The protein below binds the small molecule below.
Small molecule (SMILES): CC(=O)N[C@H]1[C@H](O[C@@H]2[C@H](O)[C@@H](O)[C@H](O)O[C@@H]2CO)O[C@H](CO)[C@H](O)[C@@H]1O[C@@H]1O[C@H](CO)[C@H](O)[C@H](O[C@]2(C(=O)O)C[C@H](O)[C@@H](NC(C)=O)[C@H]([C@H](O)[C@H](O)CO)O2)[C@H]1O

Sequence of chain 1.B:
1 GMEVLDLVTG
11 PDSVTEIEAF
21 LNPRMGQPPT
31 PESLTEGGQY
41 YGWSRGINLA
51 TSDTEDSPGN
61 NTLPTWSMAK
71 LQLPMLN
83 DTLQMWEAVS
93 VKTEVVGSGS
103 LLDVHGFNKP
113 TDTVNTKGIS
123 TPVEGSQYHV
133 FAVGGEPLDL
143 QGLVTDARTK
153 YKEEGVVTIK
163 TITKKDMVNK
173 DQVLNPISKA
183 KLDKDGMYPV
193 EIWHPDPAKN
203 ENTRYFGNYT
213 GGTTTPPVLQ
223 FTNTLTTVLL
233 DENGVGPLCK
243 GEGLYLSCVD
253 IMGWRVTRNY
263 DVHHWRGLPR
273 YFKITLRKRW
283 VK

Sequence of chain 1.A:
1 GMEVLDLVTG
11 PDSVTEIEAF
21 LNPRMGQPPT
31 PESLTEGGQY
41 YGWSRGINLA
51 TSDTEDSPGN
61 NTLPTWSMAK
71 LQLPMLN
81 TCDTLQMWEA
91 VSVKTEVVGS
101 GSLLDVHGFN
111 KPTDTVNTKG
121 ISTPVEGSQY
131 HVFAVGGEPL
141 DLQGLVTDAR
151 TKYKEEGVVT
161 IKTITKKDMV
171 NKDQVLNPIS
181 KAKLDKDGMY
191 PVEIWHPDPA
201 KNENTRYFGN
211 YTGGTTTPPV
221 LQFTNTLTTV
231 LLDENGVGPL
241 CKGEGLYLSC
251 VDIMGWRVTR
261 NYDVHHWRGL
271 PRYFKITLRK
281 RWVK

Binding-site contacts:
Ligand atom C6 contacts residue THR62 of chain 1.A at 3.4 Å.
Ligand atom C3 contacts residue GLY46 of chain 1.A at 4.0 Å.
Ligand atom C11 contacts residue TYR40 of chain 1.A at 4.0 Å (hydrophobic).
Ligand atom C5 contacts residue ASN61 of chain 1.A at 4.3 Å.
Ligand atom O4 contacts residue HIS266 of chain 1.A at 2.8 Å (h-bond).
Ligand atom O1B contacts residue TYR40 of chain 1.A at 3.9 Å.
Ligand atom O1A contacts residue TYR40 of chain 1.A at 4.1 Å.
Ligand atom O4 contacts residue GLY46 of chain 1.A at 2.6 Å (h-bond).
Ligand atom C5 contacts residue GLY46 of chain 1.A at 4.1 Å.
Ligand atom O1A contacts residue ARG45 of chain 1.A at 3.1 Å (salt-bridge).
Ligand atom C1 contacts residue GLY46 of chain 1.A at 3.9 Å.
Ligand atom C4 contacts residue HIS266 of chain 1.A at 3.4 Å.
Ligand atom O10 contacts residue ASN261 of chain 1.A at 3.6 Å.
Ligand atom C1 contacts residue ARG45 of chain 1.A at 3.4 Å.
Ligand atom O6 contacts residue GLY59 of chain 1.A at 4.1 Å.
Ligand atom C6 contacts residue ARG45 of chain 1.A at 4.3 Å.
Ligand atom C6 contacts residue GLY46 of chain 1.A at 3.5 Å.
Ligand atom C11 contacts residue ASP53 of chain 1.B at 3.6 Å.
Ligand atom O6 contacts residue ASN61 of chain 1.A at 2.7 Å (h-bond).
Ligand atom C5 contacts residue TYR40 of chain 1.A at 3.5 Å (hydrophobic).
Ligand atom C10 contacts residue TYR40 of chain 1.A at 3.9 Å (hydrophobic).
Ligand atom C3 contacts residue HIS266 of chain 1.A at 3.7 Å.
Ligand atom C1 contacts residue HIS266 of chain 1.A at 4.2 Å.
Ligand atom O3 contacts residue GLY46 of chain 1.A at 4.1 Å.
Ligand atom O4 contacts residue THR259 of chain 1.A at 3.5 Å.
Ligand atom C1 contacts residue TYR40 of chain 1.A at 4.1 Å (hydrophobic).
Ligand atom C2 contacts residue GLY46 of chain 1.A at 4.2 Å.
Ligand atom O6 contacts residue THR62 of chain 1.A at 3.8 Å.
Ligand atom O1B contacts residue ARG45 of chain 1.A at 2.7 Å (salt-bridge).
Ligand atom C3 contacts residue VAL264 of chain 1.A at 4.0 Å (hydrophobic).
Ligand atom C4 contacts residue GLY46 of chain 1.A at 3.4 Å.
Ligand atom O1A contacts residue GLY46 of chain 1.A at 2.9 Å (h-bond).
Ligand atom C6 contacts residue ASN61 of chain 1.A at 3.4 Å.
Ligand atom N5 contacts residue TYR40 of chain 1.A at 2.9 Å (h-bond).
Ligand atom C6 contacts residue TYR40 of chain 1.A at 3.5 Å (hydrophobic).
Ligand atom O8 contacts residue ARG45 of chain 1.A at 3.8 Å.
Ligand atom O1A contacts residue HIS266 of chain 1.A at 3.3 Å.
Ligand atom C4 contacts residue TYR40 of chain 1.A at 3.7 Å (hydrophobic).
Ligand atom O4 contacts residue VAL264 of chain 1.A at 3.9 Å.
Ligand atom C4 contacts residue ARG45 of chain 1.A at 4.1 Å.